This small molecule binds to this protein.
Small molecule (SMILES): c1cc2c(ccn2C[C@@H]2CCCN2)cc1-c1ncc(C2(N3CCCC3)CCCCC2)s1

Sequence of chain 1.A:
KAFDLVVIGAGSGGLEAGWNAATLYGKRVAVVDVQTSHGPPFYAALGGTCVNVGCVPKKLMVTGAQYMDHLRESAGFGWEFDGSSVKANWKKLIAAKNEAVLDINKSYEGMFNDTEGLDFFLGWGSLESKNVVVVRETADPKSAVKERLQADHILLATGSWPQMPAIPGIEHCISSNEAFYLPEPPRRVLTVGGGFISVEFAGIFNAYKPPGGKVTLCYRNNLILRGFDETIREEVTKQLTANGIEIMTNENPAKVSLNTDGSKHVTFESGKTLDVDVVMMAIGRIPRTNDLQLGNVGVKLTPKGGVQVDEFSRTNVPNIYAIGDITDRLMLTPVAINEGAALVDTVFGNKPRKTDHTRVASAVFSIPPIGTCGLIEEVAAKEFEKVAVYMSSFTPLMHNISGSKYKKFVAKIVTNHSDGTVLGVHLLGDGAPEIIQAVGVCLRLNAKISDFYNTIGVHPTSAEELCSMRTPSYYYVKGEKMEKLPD

Binding-site contacts:
Ligand atom C17 contacts residue M9S1 of chain 1.I at 3.9 Å.
Ligand atom C10 contacts residue SER112 of chain 1.A at 3.3 Å.
Ligand atom C10 contacts residue M9S1 of chain 1.I at 3.9 Å.
Ligand atom C15 contacts residue M9S1 of chain 1.I at 3.8 Å.
Ligand atom C8 contacts residue MET116 of chain 1.A at 3.8 Å (hydrophobic).
Ligand atom C21 contacts residue TRP24 of chain 1.A at 3.4 Å (hydrophobic).
Ligand atom C11 contacts residue M9S1 of chain 1.I at 3.9 Å.
Ligand atom C17 contacts residue MET116 of chain 1.A at 3.8 Å (hydrophobic).
Ligand atom C19 contacts residue MET116 of chain 1.A at 3.6 Å (hydrophobic).
Ligand atom C9 contacts residue SER112 of chain 1.A at 3.4 Å.
Ligand atom C22 contacts residue TRP24 of chain 1.A at 3.8 Å (hydrophobic).
Ligand atom C20 contacts residue MET116 of chain 1.A at 3.7 Å (hydrophobic).
Ligand atom C12 contacts residue ASP119 of chain 1.A at 3.7 Å.
Ligand atom C18 contacts residue M9S1 of chain 1.I at 3.7 Å.
Ligand atom C7 contacts residue M9S1 of chain 1.I at 3.7 Å.
Ligand atom C14 contacts residue M9S1 of chain 1.I at 3.4 Å.
Ligand atom S contacts residue MET116 of chain 1.A at 3.8 Å.
Ligand atom C1 contacts residue MET116 of chain 1.A at 3.9 Å (hydrophobic).
Ligand atom C9 contacts residue MET116 of chain 1.A at 3.8 Å (hydrophobic).
Ligand atom C19 contacts residue M9S1 of chain 1.I at 3.8 Å.
Ligand atom C13 contacts residue ASP119 of chain 1.A at 3.7 Å.
Ligand atom N2 contacts residue MET116 of chain 1.A at 3.5 Å (h-bond).
Ligand atom N1 contacts residue M9S1 of chain 1.I at 2.9 Å (h-bond).
Ligand atom C9 contacts residue M9S1 of chain 1.I at 3.7 Å.
Ligand atom C12 contacts residue GLY115 of chain 1.A at 3.5 Å.
Ligand atom C18 contacts residue THR120 of chain 1.A at 4.0 Å.
Ligand atom N contacts residue GLU21 of chain 1.A at 3.5 Å (salt-bridge).
Ligand atom C8 contacts residue M9S1 of chain 1.I at 3.8 Å.
Ligand atom C2 contacts residue TYR113 of chain 1.A at 3.4 Å (hydrophobic).
Ligand atom C18 contacts residue MET116 of chain 1.A at 3.9 Å (hydrophobic).
Ligand atom C contacts residue GLU21 of chain 1.A at 3.9 Å.
Ligand atom N2 contacts residue GLY115 of chain 1.A at 3.7 Å.
Ligand atom C contacts residue TRP24 of chain 1.A at 3.5 Å (hydrophobic).
Ligand atom C24 contacts residue M9S1 of chain 1.I at 3.8 Å.
Ligand atom C6 contacts residue M9S1 of chain 1.I at 3.4 Å.
Ligand atom C11 contacts residue MET116 of chain 1.A at 3.5 Å (hydrophobic).
Ligand atom C10 contacts residue MET116 of chain 1.A at 3.7 Å (hydrophobic).
Ligand atom C20 contacts residue M9S1 of chain 1.I at 3.6 Å.
Ligand atom C12 contacts residue MET116 of chain 1.A at 3.7 Å (hydrophobic).
Ligand atom C1 contacts residue LEU20 of chain 1.A at 3.5 Å (hydrophobic).